A small-molecule ligand and the protein it binds are described below.
Small molecule (SMILES): CC(=O)N[C@@H]1[C@@H](O)[C@H](O)[C@@H](CO)O[C@H]1O

Binding-site contacts:
Ligand atom C3 contacts residue ASN82 of chain 1.H at 3.9 Å.
Ligand atom O7 contacts residue ASN82 of chain 1.H at 3.3 Å (h-bond).
Ligand atom C2 contacts residue ASN82 of chain 1.H at 2.6 Å.
Ligand atom C5 contacts residue ASN82 of chain 1.H at 3.8 Å.
Ligand atom O5 contacts residue ASN82 of chain 1.H at 2.4 Å (h-bond).
Ligand atom C8 contacts residue ASN79 of chain 1.H at 3.3 Å.
Ligand atom C8 contacts residue LYS75 of chain 1.H at 4.0 Å.
Ligand atom O3 contacts residue GLU72 of chain 1.H at 4.1 Å.
Ligand atom C7 contacts residue ASN82 of chain 1.H at 3.4 Å.
Ligand atom N2 contacts residue GLU72 of chain 1.H at 3.8 Å.
Ligand atom C4 contacts residue ASN82 of chain 1.H at 4.4 Å.
Ligand atom C1 contacts residue ASN82 of chain 1.H at 1.5 Å.
Ligand atom C7 contacts residue GLU72 of chain 1.H at 4.0 Å.
Ligand atom C8 contacts residue GLU72 of chain 1.H at 3.2 Å.
Ligand atom N2 contacts residue ASN82 of chain 1.H at 3.1 Å (h-bond).
Ligand atom C7 contacts residue ASN79 of chain 1.H at 3.8 Å.
Ligand atom O7 contacts residue ASN79 of chain 1.H at 3.4 Å (h-bond).

Sequence of chain 1.H:
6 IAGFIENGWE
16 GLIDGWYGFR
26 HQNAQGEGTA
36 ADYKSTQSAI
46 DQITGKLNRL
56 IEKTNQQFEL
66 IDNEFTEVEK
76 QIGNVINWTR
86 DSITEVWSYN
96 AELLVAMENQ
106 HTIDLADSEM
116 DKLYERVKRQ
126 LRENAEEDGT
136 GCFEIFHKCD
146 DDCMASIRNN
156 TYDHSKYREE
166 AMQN